Sequence of chain 1.C:
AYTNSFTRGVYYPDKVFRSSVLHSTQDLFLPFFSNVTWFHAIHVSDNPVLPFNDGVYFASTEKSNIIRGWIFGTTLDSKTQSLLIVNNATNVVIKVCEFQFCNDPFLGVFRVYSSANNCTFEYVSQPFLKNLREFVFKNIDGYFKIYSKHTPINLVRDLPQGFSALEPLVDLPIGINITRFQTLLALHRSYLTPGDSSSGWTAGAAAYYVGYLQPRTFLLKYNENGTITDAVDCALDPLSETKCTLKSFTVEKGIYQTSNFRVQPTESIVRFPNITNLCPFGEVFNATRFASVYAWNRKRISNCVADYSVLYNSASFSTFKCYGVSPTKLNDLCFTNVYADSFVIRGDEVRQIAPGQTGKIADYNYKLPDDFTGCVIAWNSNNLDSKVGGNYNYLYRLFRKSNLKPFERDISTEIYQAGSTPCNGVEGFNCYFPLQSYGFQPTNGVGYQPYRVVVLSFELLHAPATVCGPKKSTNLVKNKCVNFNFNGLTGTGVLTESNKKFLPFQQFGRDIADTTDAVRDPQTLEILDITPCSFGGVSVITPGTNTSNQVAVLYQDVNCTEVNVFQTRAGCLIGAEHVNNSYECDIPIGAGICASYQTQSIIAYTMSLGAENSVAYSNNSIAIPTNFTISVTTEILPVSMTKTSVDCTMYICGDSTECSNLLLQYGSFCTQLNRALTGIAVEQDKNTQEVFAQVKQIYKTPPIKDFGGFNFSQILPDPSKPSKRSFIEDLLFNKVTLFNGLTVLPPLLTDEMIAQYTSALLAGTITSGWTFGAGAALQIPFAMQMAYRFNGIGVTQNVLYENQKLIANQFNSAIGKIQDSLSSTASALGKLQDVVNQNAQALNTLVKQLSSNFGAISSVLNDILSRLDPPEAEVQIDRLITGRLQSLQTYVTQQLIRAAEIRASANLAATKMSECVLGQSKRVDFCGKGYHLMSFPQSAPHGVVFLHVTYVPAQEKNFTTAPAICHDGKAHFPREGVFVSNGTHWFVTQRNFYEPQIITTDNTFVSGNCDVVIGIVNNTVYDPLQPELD

Binding-site contacts:
Ligand atom O5 contacts residue ASN709 of chain 1.C at 2.4 Å (h-bond).
Ligand atom C5 contacts residue ASN709 of chain 1.C at 3.7 Å.
Ligand atom O7 contacts residue ILE1130 of chain 1.C at 4.4 Å.
Ligand atom C7 contacts residue ASN709 of chain 1.C at 3.1 Å.
Ligand atom N2 contacts residue ASN709 of chain 1.C at 2.9 Å (h-bond).
Ligand atom O7 contacts residue ASN709 of chain 1.C at 2.9 Å (h-bond).
Ligand atom C4 contacts residue ASN709 of chain 1.C at 4.2 Å.
Ligand atom C1 contacts residue ASN709 of chain 1.C at 1.4 Å.
Ligand atom O6 contacts residue ASP796 of chain 1.A at 3.6 Å (salt-bridge).
Ligand atom C3 contacts residue ASN709 of chain 1.C at 3.8 Å.
Ligand atom C8 contacts residue ASN709 of chain 1.C at 4.4 Å.
Ligand atom C8 contacts residue GLY1131 of chain 1.C at 3.6 Å.
Ligand atom O5 contacts residue ASP796 of chain 1.A at 4.3 Å.
Ligand atom C6 contacts residue ASP796 of chain 1.A at 3.4 Å.
Ligand atom C2 contacts residue ASN709 of chain 1.C at 2.5 Å.

Sequence of chain 1.A:
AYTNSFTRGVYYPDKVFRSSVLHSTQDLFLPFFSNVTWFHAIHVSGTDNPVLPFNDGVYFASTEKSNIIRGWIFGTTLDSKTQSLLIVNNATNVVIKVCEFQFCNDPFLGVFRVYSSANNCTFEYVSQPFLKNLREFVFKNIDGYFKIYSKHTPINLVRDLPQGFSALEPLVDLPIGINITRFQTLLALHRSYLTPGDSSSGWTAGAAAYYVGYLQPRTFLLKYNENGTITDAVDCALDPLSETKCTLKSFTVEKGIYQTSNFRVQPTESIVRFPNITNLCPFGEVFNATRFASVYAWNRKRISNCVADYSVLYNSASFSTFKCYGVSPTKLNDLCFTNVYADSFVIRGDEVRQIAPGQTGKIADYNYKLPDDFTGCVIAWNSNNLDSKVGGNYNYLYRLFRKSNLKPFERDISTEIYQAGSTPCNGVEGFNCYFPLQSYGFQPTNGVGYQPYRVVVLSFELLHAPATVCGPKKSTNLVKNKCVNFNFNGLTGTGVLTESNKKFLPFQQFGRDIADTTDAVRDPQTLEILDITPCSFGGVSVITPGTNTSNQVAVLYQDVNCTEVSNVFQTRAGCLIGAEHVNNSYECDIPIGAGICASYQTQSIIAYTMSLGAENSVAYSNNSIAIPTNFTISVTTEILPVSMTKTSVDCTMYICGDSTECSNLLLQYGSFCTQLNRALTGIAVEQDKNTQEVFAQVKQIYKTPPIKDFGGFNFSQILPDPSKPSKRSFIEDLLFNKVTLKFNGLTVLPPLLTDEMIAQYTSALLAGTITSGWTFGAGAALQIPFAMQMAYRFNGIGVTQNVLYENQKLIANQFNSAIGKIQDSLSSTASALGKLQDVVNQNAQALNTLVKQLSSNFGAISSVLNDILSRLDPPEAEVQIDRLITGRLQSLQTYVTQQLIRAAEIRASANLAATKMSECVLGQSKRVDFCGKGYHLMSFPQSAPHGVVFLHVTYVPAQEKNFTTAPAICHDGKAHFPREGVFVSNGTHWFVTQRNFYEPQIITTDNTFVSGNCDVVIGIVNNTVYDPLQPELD

A protein and the small-molecule ligand that binds it are described below.
Small molecule (SMILES): CC(=O)N[C@@H]1[C@@H](O)[C@H](O)[C@@H](CO)O[C@H]1O